Binding-site contacts:
Ligand atom N1 contacts residue ARG98 of chain 6.A at 4.3 Å.
Ligand atom N1 contacts residue TRP117 of chain 6.A at 4.1 Å.
Ligand atom C13 contacts residue ARG224 of chain 6.A at 4.1 Å.
Ligand atom N1 contacts residue ARG224 of chain 6.A at 4.2 Å.
Ligand atom C1 contacts residue ARG98 of chain 6.A at 3.2 Å.
Ligand atom C3 contacts residue ARG224 of chain 6.A at 3.5 Å.
Ligand atom C16 contacts residue ARG224 of chain 6.A at 4.0 Å.
Ligand atom O3S contacts residue THR226 of chain 6.A at 4.0 Å.
Ligand atom S1 contacts residue ARG98 of chain 6.A at 4.4 Å.
Ligand atom C15 contacts residue ARG224 of chain 6.A at 3.3 Å.
Ligand atom C1 contacts residue ARG224 of chain 6.A at 3.8 Å.
Ligand atom C2 contacts residue ARG98 of chain 6.A at 3.4 Å.
Ligand atom O1S contacts residue ARG98 of chain 6.A at 3.6 Å.
Ligand atom O1S contacts residue THR226 of chain 6.A at 4.3 Å.
Ligand atom C3 contacts residue TRP117 of chain 6.A at 3.5 Å (hydrophobic).
Ligand atom C14 contacts residue ARG224 of chain 6.A at 4.5 Å.
Ligand atom C2 contacts residue ARG224 of chain 6.A at 3.8 Å.
Ligand atom O1S contacts residue ASP228 of chain 6.A at 3.6 Å.
Ligand atom C15 contacts residue TRP117 of chain 6.A at 4.2 Å (hydrophobic).
Ligand atom C16 contacts residue TRP117 of chain 6.A at 3.7 Å (hydrophobic).
Ligand atom C3 contacts residue ARG98 of chain 6.A at 3.2 Å.

The small molecule below binds the protein below.
Small molecule (SMILES): CCCCCCCCCCCC[N+](C)(C)CCCS(=O)(=O)O

Sequence of chain 6.A:
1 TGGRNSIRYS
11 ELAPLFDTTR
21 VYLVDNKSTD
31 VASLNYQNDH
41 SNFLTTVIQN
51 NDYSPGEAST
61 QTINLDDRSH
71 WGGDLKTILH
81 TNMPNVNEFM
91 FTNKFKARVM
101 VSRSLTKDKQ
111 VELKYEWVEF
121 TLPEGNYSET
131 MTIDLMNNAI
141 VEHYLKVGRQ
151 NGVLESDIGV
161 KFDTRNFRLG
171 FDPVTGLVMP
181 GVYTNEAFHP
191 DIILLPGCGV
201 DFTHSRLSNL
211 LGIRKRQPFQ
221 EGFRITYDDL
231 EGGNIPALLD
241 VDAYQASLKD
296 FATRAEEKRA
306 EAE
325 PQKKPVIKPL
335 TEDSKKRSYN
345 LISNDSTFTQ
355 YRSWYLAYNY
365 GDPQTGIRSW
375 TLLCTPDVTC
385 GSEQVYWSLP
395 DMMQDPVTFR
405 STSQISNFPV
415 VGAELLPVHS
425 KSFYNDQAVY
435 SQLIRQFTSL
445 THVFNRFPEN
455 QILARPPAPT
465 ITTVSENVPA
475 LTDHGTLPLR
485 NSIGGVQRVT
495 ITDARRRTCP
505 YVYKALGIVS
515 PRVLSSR